This protein binds this small molecule.
Small molecule (SMILES): N=c1ccn([C@H]2C[C@H](O[P](=O)(O)OC[C@H]3O[C@@H](n4cnc5c(=O)nc(N)[nH]c54)C[C@@H]3O[P](=O)(O)OC[C@H]3O[C@@H](n4cnc5c(N)ncnc54)C[C@@H]3O)[C@@H](COP(=O)=O)O2)c(=O)[nH]1

Binding-site contacts:
Ligand atom C4 contacts residue PHE487 of chain 49.A at 3.7 Å (hydrophobic).
Ligand atom N2 contacts residue DG3 of chain 49.C at 3.5 Å (h-bond).
Ligand atom O3' contacts residue HIS496 of chain 49.A at 3.7 Å.
Ligand atom N1 contacts residue TYR404 of chain 49.A at 3.6 Å.
Ligand atom N3 contacts residue GLU493 of chain 49.A at 3.5 Å (salt-bridge).
Ligand atom N9 contacts residue DG3 of chain 49.C at 3.6 Å.
Ligand atom C5 contacts residue DG3 of chain 49.C at 3.4 Å.
Ligand atom C4 contacts residue GLU493 of chain 49.A at 3.4 Å.
Ligand atom N4 contacts residue GLU493 of chain 49.A at 2.6 Å (salt-bridge).
Ligand atom N4 contacts residue GLU489 of chain 49.A at 3.7 Å.
Ligand atom O4' contacts residue DG3 of chain 49.C at 3.2 Å (h-bond).
Ligand atom C5 contacts residue VAL495 of chain 49.A at 3.0 Å (hydrophobic).
Ligand atom C5' contacts residue ASP401 of chain 49.A at 3.5 Å.
Ligand atom O5' contacts residue ASP401 of chain 49.A at 3.7 Å.
Ligand atom C8 contacts residue DG3 of chain 49.C at 3.6 Å.
Ligand atom O4' contacts residue SER403 of chain 49.A at 3.3 Å (h-bond).
Ligand atom O6 contacts residue DG4 of chain 49.C at 3.5 Å (h-bond).
Ligand atom C1' contacts residue SER403 of chain 49.A at 3.2 Å.
Ligand atom C6 contacts residue TYR404 of chain 49.A at 3.6 Å (hydrophobic).
Ligand atom O5' contacts residue SER403 of chain 49.A at 3.1 Å (h-bond).
Ligand atom C2 contacts residue DG3 of chain 49.C at 3.4 Å.
Ligand atom C4 contacts residue DG3 of chain 49.C at 3.5 Å.
Ligand atom O6 contacts residue DG3 of chain 49.C at 3.5 Å.
Ligand atom C2 contacts residue TYR404 of chain 49.A at 3.6 Å (hydrophobic).
Ligand atom N3 contacts residue DG3 of chain 49.C at 3.4 Å.
Ligand atom C5' contacts residue PHE402 of chain 49.A at 3.4 Å (hydrophobic).
Ligand atom C6 contacts residue VAL495 of chain 49.A at 3.7 Å (hydrophobic).
Ligand atom N4 contacts residue VAL495 of chain 49.A at 3.1 Å.
Ligand atom C1' contacts residue DG3 of chain 49.C at 3.7 Å.
Ligand atom OP2 contacts residue HIS496 of chain 49.A at 2.9 Å (h-bond).
Ligand atom O4' contacts residue ASP401 of chain 49.A at 3.2 Å (salt-bridge).
Ligand atom C6 contacts residue DG3 of chain 49.C at 3.5 Å.
Ligand atom N4 contacts residue PHE487 of chain 49.A at 2.9 Å (h-bond).
Ligand atom N1 contacts residue DG3 of chain 49.C at 3.5 Å.
Ligand atom O3' contacts residue SER403 of chain 49.A at 3.5 Å.
Ligand atom O3' contacts residue ASP401 of chain 49.A at 3.5 Å.
Ligand atom C5' contacts residue SER403 of chain 49.A at 3.2 Å.
Ligand atom C4' contacts residue ASP401 of chain 49.A at 3.5 Å.
Ligand atom C4 contacts residue VAL495 of chain 49.A at 3.1 Å (hydrophobic).
Ligand atom C2' contacts residue THR494 of chain 49.A at 3.3 Å.

Sequence of chain 49.A:
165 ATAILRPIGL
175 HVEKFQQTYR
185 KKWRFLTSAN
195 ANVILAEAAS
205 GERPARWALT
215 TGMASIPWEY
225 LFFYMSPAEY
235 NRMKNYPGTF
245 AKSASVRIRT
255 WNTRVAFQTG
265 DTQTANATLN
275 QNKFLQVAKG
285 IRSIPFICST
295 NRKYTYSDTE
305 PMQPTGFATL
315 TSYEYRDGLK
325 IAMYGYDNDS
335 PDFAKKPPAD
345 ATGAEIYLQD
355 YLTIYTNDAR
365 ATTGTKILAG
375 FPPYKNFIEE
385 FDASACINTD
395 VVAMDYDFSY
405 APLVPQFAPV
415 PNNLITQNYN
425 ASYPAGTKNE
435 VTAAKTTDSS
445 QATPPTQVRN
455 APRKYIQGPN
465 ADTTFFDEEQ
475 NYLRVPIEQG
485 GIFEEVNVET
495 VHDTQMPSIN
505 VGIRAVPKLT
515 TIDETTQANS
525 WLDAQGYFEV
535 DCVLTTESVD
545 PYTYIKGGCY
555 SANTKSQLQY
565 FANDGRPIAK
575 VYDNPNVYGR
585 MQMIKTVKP